Sequence of chain 1.E:
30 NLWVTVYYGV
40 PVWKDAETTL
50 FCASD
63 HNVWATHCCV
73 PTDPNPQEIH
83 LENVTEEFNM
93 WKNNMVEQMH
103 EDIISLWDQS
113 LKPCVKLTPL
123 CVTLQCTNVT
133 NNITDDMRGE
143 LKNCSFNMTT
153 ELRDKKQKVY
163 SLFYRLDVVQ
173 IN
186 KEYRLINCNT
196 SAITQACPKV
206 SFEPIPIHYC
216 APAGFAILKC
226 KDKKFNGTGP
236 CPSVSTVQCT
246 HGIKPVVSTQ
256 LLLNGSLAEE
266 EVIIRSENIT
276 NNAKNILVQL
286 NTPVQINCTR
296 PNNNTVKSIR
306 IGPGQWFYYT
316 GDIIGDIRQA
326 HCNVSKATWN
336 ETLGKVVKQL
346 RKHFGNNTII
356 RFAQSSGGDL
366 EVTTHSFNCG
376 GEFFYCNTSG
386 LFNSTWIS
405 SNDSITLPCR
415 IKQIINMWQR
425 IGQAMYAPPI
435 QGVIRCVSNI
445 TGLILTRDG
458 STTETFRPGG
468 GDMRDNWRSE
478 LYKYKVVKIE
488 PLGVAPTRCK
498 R

Binding-site contacts:
Ligand atom C8 contacts residue THR369 of chain 1.E at 3.8 Å.
Ligand atom C1 contacts residue GLN359 of chain 1.E at 4.0 Å.
Ligand atom C1 contacts residue ASN382 of chain 1.E at 1.5 Å.
Ligand atom C8 contacts residue ASN382 of chain 1.E at 4.1 Å.
Ligand atom C5 contacts residue SER384 of chain 1.E at 3.7 Å.
Ligand atom O7 contacts residue NAG1 of chain 1.DA at 3.9 Å.
Ligand atom C8 contacts residue THR368 of chain 1.E at 3.6 Å.
Ligand atom C2 contacts residue ASN382 of chain 1.E at 2.6 Å.
Ligand atom O4 contacts residue GLN359 of chain 1.E at 3.5 Å (h-bond).
Ligand atom O5 contacts residue GLN359 of chain 1.E at 3.3 Å (h-bond).
Ligand atom O5 contacts residue SER384 of chain 1.E at 3.4 Å (h-bond).
Ligand atom C6 contacts residue GLN359 of chain 1.E at 4.4 Å.
Ligand atom C4 contacts residue ASN382 of chain 1.E at 4.4 Å.
Ligand atom N2 contacts residue ASN382 of chain 1.E at 3.0 Å (h-bond).
Ligand atom O6 contacts residue GLN359 of chain 1.E at 3.7 Å.
Ligand atom O5 contacts residue ASN382 of chain 1.E at 2.4 Å (h-bond).
Ligand atom C7 contacts residue NAG1 of chain 1.DA at 4.4 Å.
Ligand atom C4 contacts residue GLN359 of chain 1.E at 4.0 Å.
Ligand atom C5 contacts residue ASN382 of chain 1.E at 3.8 Å.
Ligand atom C3 contacts residue ASN382 of chain 1.E at 3.9 Å.
Ligand atom C1 contacts residue SER384 of chain 1.E at 3.5 Å.
Ligand atom C8 contacts residue NAG2 of chain 1.DA at 4.5 Å.
Ligand atom C8 contacts residue NAG1 of chain 1.DA at 3.9 Å.
Ligand atom C3 contacts residue GLN359 of chain 1.E at 3.7 Å.
Ligand atom C5 contacts residue GLN359 of chain 1.E at 3.9 Å.
Ligand atom O7 contacts residue ASN382 of chain 1.E at 3.8 Å.
Ligand atom C7 contacts residue ASN382 of chain 1.E at 3.6 Å.
Ligand atom O3 contacts residue GLN359 of chain 1.E at 4.0 Å.
Ligand atom C6 contacts residue SER384 of chain 1.E at 4.3 Å.
Ligand atom C6 contacts residue NAG1 of chain 1.DA at 4.5 Å.

This small molecule binds to this protein.
Small molecule (SMILES): CC(=O)N[C@H]1[C@H](O[C@H]2[C@H](O)[C@@H](NC(C)=O)CO[C@@H]2CO)O[C@H](CO)[C@@H](O)[C@@H]1O